Sequence of chain 1.A:
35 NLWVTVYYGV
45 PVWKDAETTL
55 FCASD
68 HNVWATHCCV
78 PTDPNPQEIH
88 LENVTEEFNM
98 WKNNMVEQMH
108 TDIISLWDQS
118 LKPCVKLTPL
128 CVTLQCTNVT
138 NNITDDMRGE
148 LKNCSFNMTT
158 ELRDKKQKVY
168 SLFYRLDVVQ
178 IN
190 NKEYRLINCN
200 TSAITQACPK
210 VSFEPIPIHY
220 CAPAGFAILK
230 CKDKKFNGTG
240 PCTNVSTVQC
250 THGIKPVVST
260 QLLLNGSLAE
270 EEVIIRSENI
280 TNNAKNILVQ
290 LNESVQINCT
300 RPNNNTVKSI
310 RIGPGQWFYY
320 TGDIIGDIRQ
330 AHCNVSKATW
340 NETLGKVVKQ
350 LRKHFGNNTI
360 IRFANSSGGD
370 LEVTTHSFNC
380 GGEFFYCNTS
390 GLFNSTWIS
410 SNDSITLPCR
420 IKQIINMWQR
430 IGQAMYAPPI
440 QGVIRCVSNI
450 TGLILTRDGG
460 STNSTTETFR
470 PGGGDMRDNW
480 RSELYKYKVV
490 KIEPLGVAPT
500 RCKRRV

This small molecule binds to this protein.
Small molecule (SMILES): CC(=O)N[C@H]1[C@H](O[C@H]2[C@H](O)[C@@H](NC(C)=O)CO[C@@H]2CO)O[C@H](CO)[C@@H](O)[C@@H]1O

Binding-site contacts:
Ligand atom C4 contacts residue ASN333 of chain 1.A at 4.4 Å.
Ligand atom O5 contacts residue ASN333 of chain 1.A at 2.5 Å (h-bond).
Ligand atom C8 contacts residue ARG444 of chain 1.A at 3.7 Å.
Ligand atom O5 contacts residue SER413 of chain 1.A at 3.6 Å (h-bond).
Ligand atom C7 contacts residue ARG444 of chain 1.A at 4.2 Å.
Ligand atom C1 contacts residue SER413 of chain 1.A at 4.2 Å.
Ligand atom C1 contacts residue ASN333 of chain 1.A at 1.5 Å.
Ligand atom C2 contacts residue ASN333 of chain 1.A at 2.5 Å.
Ligand atom C1 contacts residue THR415 of chain 1.A at 3.8 Å.
Ligand atom C6 contacts residue THR415 of chain 1.A at 4.5 Å.
Ligand atom N2 contacts residue ASN333 of chain 1.A at 3.0 Å (h-bond).
Ligand atom O7 contacts residue ARG444 of chain 1.A at 4.4 Å.
Ligand atom C3 contacts residue ASN333 of chain 1.A at 3.9 Å.
Ligand atom C7 contacts residue ASN333 of chain 1.A at 3.3 Å.
Ligand atom C5 contacts residue THR415 of chain 1.A at 4.1 Å.
Ligand atom O7 contacts residue ASN333 of chain 1.A at 3.4 Å (h-bond).
Ligand atom O5 contacts residue THR415 of chain 1.A at 3.6 Å (h-bond).
Ligand atom C5 contacts residue ASN333 of chain 1.A at 3.8 Å.
Ligand atom C8 contacts residue ASN297 of chain 1.A at 3.9 Å.
Ligand atom C8 contacts residue THR299 of chain 1.A at 3.2 Å.
Ligand atom C8 contacts residue ASN333 of chain 1.A at 3.8 Å.
Ligand atom O7 contacts residue ASN297 of chain 1.A at 4.5 Å.